The protein below binds the small molecule below.
Small molecule (SMILES): CC(=O)N[C@@H]1[C@@H](O)[C@H](O)[C@@H](CO)O[C@H]1O

Sequence of chain 1.A:
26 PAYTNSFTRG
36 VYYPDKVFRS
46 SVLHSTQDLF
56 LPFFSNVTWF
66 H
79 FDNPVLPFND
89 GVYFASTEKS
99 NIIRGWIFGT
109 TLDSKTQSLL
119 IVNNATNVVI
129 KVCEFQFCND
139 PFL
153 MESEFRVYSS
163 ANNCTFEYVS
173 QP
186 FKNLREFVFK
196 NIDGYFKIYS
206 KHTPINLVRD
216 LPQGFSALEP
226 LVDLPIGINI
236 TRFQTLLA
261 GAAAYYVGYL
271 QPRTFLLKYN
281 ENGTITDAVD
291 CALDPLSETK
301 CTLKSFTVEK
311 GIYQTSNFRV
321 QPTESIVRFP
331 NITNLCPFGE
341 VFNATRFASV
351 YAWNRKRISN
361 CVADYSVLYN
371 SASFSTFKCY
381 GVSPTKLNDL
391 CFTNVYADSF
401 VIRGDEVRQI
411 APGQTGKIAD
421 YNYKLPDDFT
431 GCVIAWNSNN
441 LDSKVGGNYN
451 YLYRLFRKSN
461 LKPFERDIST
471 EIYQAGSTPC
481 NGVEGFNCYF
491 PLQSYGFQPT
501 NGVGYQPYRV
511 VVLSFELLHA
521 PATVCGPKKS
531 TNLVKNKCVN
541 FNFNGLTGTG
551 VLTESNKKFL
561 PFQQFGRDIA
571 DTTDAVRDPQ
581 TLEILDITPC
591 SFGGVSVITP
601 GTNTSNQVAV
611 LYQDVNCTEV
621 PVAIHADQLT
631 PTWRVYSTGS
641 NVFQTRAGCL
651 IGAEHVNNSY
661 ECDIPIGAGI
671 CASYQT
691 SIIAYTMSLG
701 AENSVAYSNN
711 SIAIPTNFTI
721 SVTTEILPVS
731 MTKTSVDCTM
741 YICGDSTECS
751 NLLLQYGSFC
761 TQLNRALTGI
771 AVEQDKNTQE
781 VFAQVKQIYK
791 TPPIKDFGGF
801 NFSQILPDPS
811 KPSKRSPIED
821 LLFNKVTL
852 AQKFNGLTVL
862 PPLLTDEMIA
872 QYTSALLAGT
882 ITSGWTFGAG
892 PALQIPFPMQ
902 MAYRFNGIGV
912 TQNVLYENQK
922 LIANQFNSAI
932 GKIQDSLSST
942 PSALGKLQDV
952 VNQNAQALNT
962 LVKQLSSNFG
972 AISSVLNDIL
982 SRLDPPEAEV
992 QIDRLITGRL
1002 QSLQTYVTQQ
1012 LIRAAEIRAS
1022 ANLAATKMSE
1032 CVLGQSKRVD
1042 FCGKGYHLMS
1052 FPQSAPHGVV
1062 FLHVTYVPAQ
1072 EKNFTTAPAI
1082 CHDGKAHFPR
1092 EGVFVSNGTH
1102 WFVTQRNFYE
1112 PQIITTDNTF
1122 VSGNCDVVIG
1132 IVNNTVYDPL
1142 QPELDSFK

Binding-site contacts:
Ligand atom C7 contacts residue PHE59 of chain 1.A at 4.4 Å (hydrophobic).
Ligand atom N2 contacts residue ASN61 of chain 1.A at 2.9 Å (h-bond).
Ligand atom C5 contacts residue ASN61 of chain 1.A at 3.6 Å.
Ligand atom O6 contacts residue ASN61 of chain 1.A at 4.5 Å.
Ligand atom O7 contacts residue PRO631 of chain 1.A at 4.1 Å.
Ligand atom C8 contacts residue PRO631 of chain 1.A at 4.0 Å (hydrophobic).
Ligand atom O7 contacts residue ASN61 of chain 1.A at 3.8 Å.
Ligand atom C4 contacts residue ASN61 of chain 1.A at 4.2 Å.
Ligand atom C3 contacts residue ASN61 of chain 1.A at 3.8 Å.
Ligand atom C2 contacts residue ASN61 of chain 1.A at 2.5 Å.
Ligand atom O5 contacts residue ASN61 of chain 1.A at 2.3 Å (h-bond).
Ligand atom C7 contacts residue PRO631 of chain 1.A at 4.3 Å (hydrophobic).
Ligand atom C1 contacts residue ASN61 of chain 1.A at 1.4 Å.
Ligand atom C8 contacts residue PHE59 of chain 1.A at 3.2 Å (hydrophobic).
Ligand atom C7 contacts residue ASN61 of chain 1.A at 3.5 Å.